Binding-site contacts:
Ligand atom C7 contacts residue PRO252 of chain 2.A at 3.8 Å (hydrophobic).
Ligand atom C2 contacts residue CO1 of chain 2.B at 3.3 Å.
Ligand atom O3 contacts residue HIS280 of chain 2.A at 3.3 Å (h-bond).
Ligand atom C14 contacts residue GLN351 of chain 2.A at 3.7 Å.
Ligand atom C14 contacts residue PHE353 of chain 2.A at 3.5 Å (hydrophobic).
Ligand atom C4 contacts residue CO1 of chain 2.B at 3.6 Å.
Ligand atom O11 contacts residue HIS198 of chain 2.A at 2.9 Å (h-bond).
Ligand atom C18 contacts residue GLY392 of chain 2.A at 3.6 Å.
Ligand atom C1 contacts residue PHE391 of chain 2.A at 3.2 Å (hydrophobic).
Ligand atom O11 contacts residue HIS280 of chain 2.A at 3.1 Å (h-bond).
Ligand atom C19 contacts residue PHE353 of chain 2.A at 3.2 Å (hydrophobic).
Ligand atom C4 contacts residue PHE391 of chain 2.A at 3.6 Å (hydrophobic).
Ligand atom O11 contacts residue CO1 of chain 2.B at 2.0 Å.
Ligand atom C20 contacts residue PHE353 of chain 2.A at 3.6 Å (hydrophobic).
Ligand atom O10 contacts residue PHE396 of chain 2.A at 3.6 Å.
Ligand atom O3 contacts residue PHE353 of chain 2.A at 3.5 Å.
Ligand atom O10 contacts residue MPD1 of chain 2.E at 3.6 Å.
Ligand atom O3 contacts residue PHE391 of chain 2.A at 3.4 Å (h-bond).
Ligand atom C9 contacts residue CO1 of chain 2.B at 3.2 Å.
Ligand atom C8 contacts residue PHE391 of chain 2.A at 3.7 Å (hydrophobic).
Ligand atom C6 contacts residue SER239 of chain 2.A at 3.5 Å.
Ligand atom O12 contacts residue PHE353 of chain 2.A at 3.5 Å.
Ligand atom C2 contacts residue PHE391 of chain 2.A at 3.5 Å (hydrophobic).
Ligand atom C23 contacts residue GLU224 of chain 2.A at 3.3 Å.
Ligand atom O11 contacts residue VAL200 of chain 2.A at 3.7 Å.
Ligand atom O3 contacts residue CO1 of chain 2.B at 2.1 Å.
Ligand atom C8 contacts residue PRO252 of chain 2.A at 3.5 Å (hydrophobic).
Ligand atom O12 contacts residue PHE391 of chain 2.A at 3.2 Å (h-bond).
Ligand atom C19 contacts residue GLN351 of chain 2.A at 3.3 Å.
Ligand atom O3 contacts residue GLU366 of chain 2.A at 3.2 Å (salt-bridge).
Ligand atom C5 contacts residue MPD1 of chain 2.E at 3.4 Å.
Ligand atom C23 contacts residue SER239 of chain 2.A at 3.8 Å.
Ligand atom C20 contacts residue ILE352 of chain 2.A at 3.8 Å (hydrophobic).
Ligand atom C2 contacts residue MPD1 of chain 2.E at 3.6 Å.
Ligand atom C9 contacts residue HIS280 of chain 2.A at 3.6 Å.
Ligand atom C22 contacts residue LEU340 of chain 2.A at 3.5 Å (hydrophobic).
Ligand atom O12 contacts residue GLN351 of chain 2.A at 3.5 Å (h-bond).
Ligand atom C6 contacts residue ASN254 of chain 2.A at 3.3 Å.
Ligand atom C21 contacts residue LEU340 of chain 2.A at 3.7 Å (hydrophobic).
Ligand atom C20 contacts residue GLN351 of chain 2.A at 3.7 Å.

Sequence of chain 2.A:
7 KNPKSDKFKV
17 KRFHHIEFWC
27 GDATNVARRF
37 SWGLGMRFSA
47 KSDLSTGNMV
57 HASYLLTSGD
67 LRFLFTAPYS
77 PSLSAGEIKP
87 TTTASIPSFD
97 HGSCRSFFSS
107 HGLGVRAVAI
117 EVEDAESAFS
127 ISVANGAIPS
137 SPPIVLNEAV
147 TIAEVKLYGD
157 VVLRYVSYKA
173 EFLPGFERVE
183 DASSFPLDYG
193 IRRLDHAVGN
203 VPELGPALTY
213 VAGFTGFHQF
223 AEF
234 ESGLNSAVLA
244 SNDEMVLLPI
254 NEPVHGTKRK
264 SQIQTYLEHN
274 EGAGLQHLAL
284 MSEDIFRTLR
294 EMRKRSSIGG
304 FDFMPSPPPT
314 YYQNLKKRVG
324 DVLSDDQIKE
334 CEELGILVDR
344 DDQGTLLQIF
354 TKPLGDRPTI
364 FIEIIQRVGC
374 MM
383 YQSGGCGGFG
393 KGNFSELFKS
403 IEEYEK

The small molecule below binds the protein below.
Small molecule (SMILES): CC1C[C@@H](O)C([C@H](O)COc2cccc3ccccc23)[C@@H](O)C1